Binding-site contacts:
Ligand atom OAB contacts residue GLU34 of chain 1.B at 4.3 Å.
Ligand atom CAQ contacts residue GLU34 of chain 1.B at 4.0 Å.
Ligand atom CAN contacts residue SER33 of chain 1.B at 4.3 Å.
Ligand atom OAR contacts residue GLU34 of chain 1.B at 4.2 Å.
Ligand atom CAP contacts residue SER33 of chain 1.B at 3.8 Å.
Ligand atom CAM contacts residue GLU34 of chain 1.B at 4.0 Å.
Ligand atom CAP contacts residue GLU34 of chain 1.B at 3.3 Å.
Ligand atom CAN contacts residue HIS32 of chain 1.B at 4.1 Å.

Sequence of chain 1.B:
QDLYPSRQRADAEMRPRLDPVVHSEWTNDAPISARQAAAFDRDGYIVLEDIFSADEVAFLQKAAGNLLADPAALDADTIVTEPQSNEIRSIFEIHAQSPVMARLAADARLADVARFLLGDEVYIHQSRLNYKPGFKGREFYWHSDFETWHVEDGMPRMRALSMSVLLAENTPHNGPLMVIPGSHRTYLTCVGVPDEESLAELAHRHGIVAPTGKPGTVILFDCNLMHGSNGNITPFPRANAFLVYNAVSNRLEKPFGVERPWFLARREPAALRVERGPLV

This small molecule binds to this protein.
Small molecule (SMILES): CCCCCCCCCCCC[N+](C)(C)CC(=O)[O-]